Sequence of chain 2.A:
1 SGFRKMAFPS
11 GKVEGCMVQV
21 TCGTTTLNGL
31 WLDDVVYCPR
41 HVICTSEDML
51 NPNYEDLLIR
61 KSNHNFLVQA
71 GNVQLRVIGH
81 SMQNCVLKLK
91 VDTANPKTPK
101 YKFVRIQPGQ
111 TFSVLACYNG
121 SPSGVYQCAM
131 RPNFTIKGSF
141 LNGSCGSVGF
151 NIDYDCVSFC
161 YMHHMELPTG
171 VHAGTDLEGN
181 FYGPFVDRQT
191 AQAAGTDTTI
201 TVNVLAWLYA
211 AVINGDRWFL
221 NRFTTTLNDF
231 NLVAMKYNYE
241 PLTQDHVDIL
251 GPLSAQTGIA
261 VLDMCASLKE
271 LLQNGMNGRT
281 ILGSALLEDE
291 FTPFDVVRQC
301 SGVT

Binding-site contacts:
Ligand atom C2 contacts residue LEU141 of chain 2.A at 3.5 Å (hydrophobic).
Ligand atom C4 contacts residue MET165 of chain 2.A at 3.9 Å (hydrophobic).
Ligand atom C11 contacts residue ARG188 of chain 2.A at 3.7 Å.
Ligand atom N contacts residue SER144 of chain 2.A at 3.7 Å.
Ligand atom C12 contacts residue MET49 of chain 2.A at 3.5 Å (hydrophobic).
Ligand atom C contacts residue ASN142 of chain 2.A at 3.7 Å.
Ligand atom C11 contacts residue GLN189 of chain 2.A at 3.9 Å.
Ligand atom N contacts residue HIS163 of chain 2.A at 2.6 Å (h-bond).
Ligand atom O contacts residue ASN142 of chain 2.A at 3.8 Å.
Ligand atom C10 contacts residue MET49 of chain 2.A at 3.8 Å (hydrophobic).
Ligand atom C13 contacts residue HIS41 of chain 2.A at 4.0 Å.
Ligand atom BR contacts residue ASP187 of chain 2.A at 3.2 Å.
Ligand atom O1 contacts residue MET165 of chain 2.A at 3.6 Å.
Ligand atom C3 contacts residue HIS163 of chain 2.A at 3.8 Å.
Ligand atom N1 contacts residue CYS145 of chain 2.A at 3.7 Å.
Ligand atom C3 contacts residue LEU141 of chain 2.A at 3.8 Å (hydrophobic).
Ligand atom C5 contacts residue CYS145 of chain 2.A at 4.0 Å (hydrophobic).
Ligand atom O1 contacts residue GLU166 of chain 2.A at 3.0 Å (salt-bridge).
Ligand atom C10 contacts residue ARG188 of chain 2.A at 3.9 Å.
Ligand atom C1 contacts residue ASN142 of chain 2.A at 3.9 Å.
Ligand atom C2 contacts residue GLU166 of chain 2.A at 3.6 Å.
Ligand atom BR contacts residue MET49 of chain 2.A at 3.9 Å.
Ligand atom C11 contacts residue MET49 of chain 2.A at 3.3 Å (hydrophobic).
Ligand atom BR contacts residue HIS41 of chain 2.A at 3.2 Å.
Ligand atom C1 contacts residue LEU141 of chain 2.A at 4.0 Å (hydrophobic).
Ligand atom C13 contacts residue MET165 of chain 2.A at 3.7 Å (hydrophobic).
Ligand atom BR contacts residue HIS164 of chain 2.A at 3.7 Å.
Ligand atom N contacts residue PHE140 of chain 2.A at 3.6 Å.
Ligand atom C12 contacts residue MET165 of chain 2.A at 3.6 Å (hydrophobic).
Ligand atom N contacts residue GLU166 of chain 2.A at 3.8 Å.
Ligand atom C2 contacts residue PHE140 of chain 2.A at 3.6 Å (hydrophobic).
Ligand atom C10 contacts residue GLN189 of chain 2.A at 3.7 Å.
Ligand atom C4 contacts residue GLU166 of chain 2.A at 3.8 Å.
Ligand atom C4 contacts residue HIS163 of chain 2.A at 3.1 Å.
Ligand atom C2 contacts residue ASN142 of chain 2.A at 3.7 Å.
Ligand atom C12 contacts residue HIS164 of chain 2.A at 4.0 Å.
Ligand atom C3 contacts residue PHE140 of chain 2.A at 3.2 Å (hydrophobic).
Ligand atom C4 contacts residue CYS145 of chain 2.A at 3.8 Å (hydrophobic).
Ligand atom C3 contacts residue GLU166 of chain 2.A at 3.6 Å.
Ligand atom C13 contacts residue HIS164 of chain 2.A at 3.5 Å.

A protein and the small-molecule ligand that binds it are described below.
Small molecule (SMILES): COc1ccncc1NC(=O)[C@@H](O)c1cccc(Br)c1